A small-molecule ligand and the protein it binds are described below.
Small molecule (SMILES): N#C[Fe]([Ni])(C#N)C=O

Binding-site contacts:
Ligand atom N1 contacts residue PRO378 of chain 2.B at 3.3 Å.
Ligand atom C2 contacts residue CYS434 of chain 2.B at 3.0 Å (hydrophobic).
Ligand atom C1 contacts residue ARG379 of chain 2.B at 3.4 Å.
Ligand atom C3 contacts residue ALA377 of chain 2.B at 4.0 Å (hydrophobic).
Ligand atom O3 contacts residue CYS65 of chain 2.B at 4.0 Å.
Ligand atom NI contacts residue CYS431 of chain 2.B at 2.4 Å.
Ligand atom N2 contacts residue CYS431 of chain 2.B at 4.0 Å.
Ligand atom C3 contacts residue CYS434 of chain 2.B at 3.3 Å (hydrophobic).
Ligand atom O3 contacts residue ALA68 of chain 2.B at 3.8 Å.
Ligand atom C1 contacts residue PRO401 of chain 2.B at 4.2 Å (hydrophobic).
Ligand atom O3 contacts residue VAL400 of chain 2.B at 3.6 Å.
Ligand atom NI contacts residue CYS65 of chain 2.B at 2.5 Å.
Ligand atom FE contacts residue CYS434 of chain 2.B at 2.5 Å.
Ligand atom C3 contacts residue HIS69 of chain 2.B at 3.5 Å.
Ligand atom C2 contacts residue PRO401 of chain 2.B at 3.6 Å (hydrophobic).
Ligand atom C3 contacts residue PRO401 of chain 2.B at 3.7 Å (hydrophobic).
Ligand atom N2 contacts residue VAL400 of chain 2.B at 3.7 Å.
Ligand atom N1 contacts residue CYS65 of chain 2.B at 3.9 Å.
Ligand atom O3 contacts residue HIS69 of chain 2.B at 3.4 Å (h-bond).
Ligand atom C1 contacts residue PRO378 of chain 2.B at 4.2 Å (hydrophobic).
Ligand atom C2 contacts residue THR402 of chain 2.B at 4.0 Å.
Ligand atom N2 contacts residue PRO401 of chain 2.B at 3.4 Å.
Ligand atom C1 contacts residue CYS65 of chain 2.B at 3.2 Å (hydrophobic).
Ligand atom C2 contacts residue ARG379 of chain 2.B at 3.9 Å.
Ligand atom C2 contacts residue VAL400 of chain 2.B at 3.7 Å (hydrophobic).
Ligand atom O3 contacts residue ALA377 of chain 2.B at 3.7 Å.
Ligand atom FE contacts residue CYS65 of chain 2.B at 2.4 Å.
Ligand atom C1 contacts residue ALA377 of chain 2.B at 3.8 Å (hydrophobic).
Ligand atom N1 contacts residue ARG379 of chain 2.B at 3.0 Å (salt-bridge).
Ligand atom N2 contacts residue CYS434 of chain 2.B at 3.3 Å.
Ligand atom O3 contacts residue ASN382 of chain 2.B at 3.1 Å.
Ligand atom N2 contacts residue THR402 of chain 2.B at 3.0 Å (h-bond).
Ligand atom C2 contacts residue CYS431 of chain 2.B at 3.9 Å (hydrophobic).
Ligand atom O3 contacts residue PRO401 of chain 2.B at 3.4 Å.
Ligand atom C3 contacts residue VAL400 of chain 2.B at 3.6 Å (hydrophobic).
Ligand atom C3 contacts residue CYS65 of chain 2.B at 3.2 Å (hydrophobic).
Ligand atom NI contacts residue CYS434 of chain 2.B at 2.6 Å.
Ligand atom N1 contacts residue ALA377 of chain 2.B at 3.4 Å.
Ligand atom N2 contacts residue ARG379 of chain 2.B at 4.1 Å.
Ligand atom NI contacts residue CYS62 of chain 2.B at 2.4 Å.

Sequence of chain 2.B:
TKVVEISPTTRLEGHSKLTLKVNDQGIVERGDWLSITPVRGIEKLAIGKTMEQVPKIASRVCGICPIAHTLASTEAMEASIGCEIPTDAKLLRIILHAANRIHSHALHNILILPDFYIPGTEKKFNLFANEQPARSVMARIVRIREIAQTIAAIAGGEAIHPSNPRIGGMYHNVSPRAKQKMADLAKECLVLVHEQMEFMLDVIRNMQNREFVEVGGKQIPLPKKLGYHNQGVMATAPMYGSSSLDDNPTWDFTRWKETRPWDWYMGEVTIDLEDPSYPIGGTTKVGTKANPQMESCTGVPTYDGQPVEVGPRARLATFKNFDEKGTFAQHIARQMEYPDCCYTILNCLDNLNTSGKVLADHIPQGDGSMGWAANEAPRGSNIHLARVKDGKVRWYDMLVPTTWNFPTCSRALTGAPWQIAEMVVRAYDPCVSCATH